The protein below binds the small molecule below.
Small molecule (SMILES): C=CC1=C(C)C2=N3->[Ni]45<-N6=C(C=c7c(C)c(C=C)c(n74)=C2)C(C)=C(CCC(=O)O)C6=Cc2c(CCC(=O)O)c(C)c(n25)C=C13

Sequence of chain 1.G:
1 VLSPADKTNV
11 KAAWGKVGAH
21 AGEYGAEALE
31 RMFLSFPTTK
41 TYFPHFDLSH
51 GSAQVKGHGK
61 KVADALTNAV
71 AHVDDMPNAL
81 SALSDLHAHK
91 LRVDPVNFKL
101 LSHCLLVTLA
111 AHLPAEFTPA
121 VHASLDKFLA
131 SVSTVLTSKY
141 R

Binding-site contacts:
Ligand atom O2D contacts residue PHE46 of chain 1.G at 3.8 Å.
Ligand atom C1D contacts residue PHE43 of chain 1.G at 3.8 Å (hydrophobic).
Ligand atom O1D contacts residue PHE46 of chain 1.G at 3.8 Å.
Ligand atom CHB contacts residue VAL62 of chain 1.G at 3.8 Å (hydrophobic).
Ligand atom CGD contacts residue HIS45 of chain 1.G at 3.7 Å.
Ligand atom CAB contacts residue LEU136 of chain 1.G at 3.8 Å (hydrophobic).
Ligand atom C2B contacts residue LEU136 of chain 1.G at 3.7 Å (hydrophobic).
Ligand atom CMC contacts residue ASN97 of chain 1.G at 3.5 Å.
Ligand atom CAC contacts residue VAL93 of chain 1.G at 3.5 Å (hydrophobic).
Ligand atom CBC contacts residue MET32 of chain 1.G at 3.8 Å (hydrophobic).
Ligand atom CGD contacts residue PHE46 of chain 1.G at 3.7 Å (hydrophobic).
Ligand atom C4B contacts residue HIS87 of chain 1.G at 3.8 Å.
Ligand atom NB contacts residue HIS87 of chain 1.G at 3.4 Å (h-bond).
Ligand atom CMD contacts residue TYR42 of chain 1.G at 3.5 Å (hydrophobic).
Ligand atom NC contacts residue HIS87 of chain 1.G at 3.8 Å.
Ligand atom C1A contacts residue HIS58 of chain 1.G at 3.3 Å.
Ligand atom NA contacts residue HIS58 of chain 1.G at 3.4 Å.
Ligand atom ND contacts residue LEU91 of chain 1.G at 3.7 Å.
Ligand atom C1B contacts residue HIS87 of chain 1.G at 3.7 Å.
Ligand atom CHA contacts residue HIS58 of chain 1.G at 3.4 Å.
Ligand atom CAA contacts residue LYS61 of chain 1.G at 3.8 Å.
Ligand atom CBC contacts residue ASN97 of chain 1.G at 3.8 Å.
Ligand atom CHC contacts residue PHE98 of chain 1.G at 3.7 Å (hydrophobic).
Ligand atom CHC contacts residue LEU101 of chain 1.G at 3.5 Å (hydrophobic).
Ligand atom NI contacts residue HIS58 of chain 1.G at 3.6 Å.
Ligand atom ND contacts residue HIS58 of chain 1.G at 3.2 Å.
Ligand atom C3D contacts residue LEU91 of chain 1.G at 3.7 Å (hydrophobic).
Ligand atom C3B contacts residue LEU136 of chain 1.G at 3.6 Å (hydrophobic).
Ligand atom O2D contacts residue HIS45 of chain 1.G at 2.8 Å (h-bond).
Ligand atom CBA contacts residue LEU86 of chain 1.G at 3.6 Å (hydrophobic).
Ligand atom C3A contacts residue LEU83 of chain 1.G at 3.8 Å (hydrophobic).
Ligand atom NI contacts residue HIS87 of chain 1.G at 3.4 Å.
Ligand atom CMD contacts residue PHE43 of chain 1.G at 3.8 Å (hydrophobic).
Ligand atom C1D contacts residue HIS58 of chain 1.G at 3.8 Å.
Ligand atom CHD contacts residue PHE43 of chain 1.G at 3.4 Å (hydrophobic).
Ligand atom C4D contacts residue HIS58 of chain 1.G at 3.2 Å.
Ligand atom CAD contacts residue LEU91 of chain 1.G at 3.7 Å (hydrophobic).
Ligand atom CMA contacts residue LYS61 of chain 1.G at 3.4 Å.
Ligand atom CHA contacts residue LEU91 of chain 1.G at 3.7 Å (hydrophobic).
Ligand atom C4D contacts residue LEU91 of chain 1.G at 3.5 Å (hydrophobic).